This small molecule binds to this protein.
Small molecule (SMILES): CC(=O)N[C@@H]1[C@@H](O)[C@H](O)[C@@H](CO)O[C@H]1O

Sequence of chain 1.A:
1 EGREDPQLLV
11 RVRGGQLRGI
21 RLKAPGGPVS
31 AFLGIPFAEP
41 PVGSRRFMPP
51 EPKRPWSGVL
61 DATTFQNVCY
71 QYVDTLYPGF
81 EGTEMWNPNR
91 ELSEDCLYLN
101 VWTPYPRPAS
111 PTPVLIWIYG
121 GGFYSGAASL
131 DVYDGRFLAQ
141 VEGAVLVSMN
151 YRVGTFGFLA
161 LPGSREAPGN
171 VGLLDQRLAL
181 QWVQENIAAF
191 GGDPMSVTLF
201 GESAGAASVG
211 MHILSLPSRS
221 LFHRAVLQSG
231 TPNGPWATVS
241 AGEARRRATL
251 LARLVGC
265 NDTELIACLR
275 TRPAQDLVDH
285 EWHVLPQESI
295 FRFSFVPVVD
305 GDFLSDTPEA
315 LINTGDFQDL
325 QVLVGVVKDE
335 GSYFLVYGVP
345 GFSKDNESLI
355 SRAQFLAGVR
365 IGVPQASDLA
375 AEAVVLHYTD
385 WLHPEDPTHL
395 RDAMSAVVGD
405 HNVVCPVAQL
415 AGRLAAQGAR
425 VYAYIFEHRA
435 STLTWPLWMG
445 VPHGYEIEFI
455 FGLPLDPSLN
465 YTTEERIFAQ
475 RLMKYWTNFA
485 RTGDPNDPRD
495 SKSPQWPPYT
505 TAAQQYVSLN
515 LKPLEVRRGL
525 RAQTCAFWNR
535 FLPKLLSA

Binding-site contacts:
Ligand atom C1 contacts residue ASN350 of chain 1.A at 1.5 Å.
Ligand atom O4 contacts residue GLY345 of chain 1.A at 4.0 Å.
Ligand atom C7 contacts residue ASN350 of chain 1.A at 3.5 Å.
Ligand atom C6 contacts residue SER347 of chain 1.A at 4.2 Å.
Ligand atom O5 contacts residue ASN350 of chain 1.A at 2.4 Å (h-bond).
Ligand atom O7 contacts residue ASN350 of chain 1.A at 3.5 Å (h-bond).
Ligand atom C3 contacts residue GLY345 of chain 1.A at 4.2 Å.
Ligand atom C3 contacts residue ASN350 of chain 1.A at 3.9 Å.
Ligand atom C5 contacts residue ASN350 of chain 1.A at 3.7 Å.
Ligand atom C2 contacts residue ASN350 of chain 1.A at 2.6 Å.
Ligand atom C4 contacts residue ASN350 of chain 1.A at 4.3 Å.
Ligand atom C1 contacts residue SER347 of chain 1.A at 4.0 Å.
Ligand atom C1 contacts residue GLY345 of chain 1.A at 4.4 Å.
Ligand atom C5 contacts residue SER347 of chain 1.A at 4.0 Å.
Ligand atom N2 contacts residue GLY345 of chain 1.A at 4.4 Å.
Ligand atom O5 contacts residue SER347 of chain 1.A at 3.5 Å.
Ligand atom N2 contacts residue ASN350 of chain 1.A at 3.0 Å (h-bond).